Sequence of chain 4.A:
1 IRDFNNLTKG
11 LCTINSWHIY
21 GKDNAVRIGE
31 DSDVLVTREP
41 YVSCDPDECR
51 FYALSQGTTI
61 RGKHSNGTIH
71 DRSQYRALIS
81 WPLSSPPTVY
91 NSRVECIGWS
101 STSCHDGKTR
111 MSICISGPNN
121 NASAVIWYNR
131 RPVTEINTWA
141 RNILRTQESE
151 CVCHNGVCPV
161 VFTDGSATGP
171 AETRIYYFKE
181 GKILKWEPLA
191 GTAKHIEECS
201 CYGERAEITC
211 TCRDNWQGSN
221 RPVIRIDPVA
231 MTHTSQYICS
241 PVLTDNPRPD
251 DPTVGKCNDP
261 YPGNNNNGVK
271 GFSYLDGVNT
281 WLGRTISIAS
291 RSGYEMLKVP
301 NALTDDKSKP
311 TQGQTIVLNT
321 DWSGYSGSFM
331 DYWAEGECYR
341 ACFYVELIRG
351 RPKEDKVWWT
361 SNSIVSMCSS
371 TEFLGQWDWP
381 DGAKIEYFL

The protein below binds the small molecule below.
Small molecule (SMILES): CC(=O)N[C@@H]1[C@@H](O)[C@H](O)[C@@H](CO)O[C@H]1O

Binding-site contacts:
Ligand atom O6 contacts residue ASN6 of chain 4.A at 4.4 Å.
Ligand atom C5 contacts residue ASN155 of chain 4.A at 4.2 Å.
Ligand atom O5 contacts residue ASN6 of chain 4.A at 2.2 Å (h-bond).
Ligand atom C3 contacts residue ASN6 of chain 4.A at 3.7 Å.
Ligand atom O7 contacts residue ASN6 of chain 4.A at 2.6 Å (h-bond).
Ligand atom C2 contacts residue ASN155 of chain 4.A at 4.5 Å.
Ligand atom C1 contacts residue ASN6 of chain 4.A at 1.4 Å.
Ligand atom C7 contacts residue PHE4 of chain 4.A at 4.3 Å (hydrophobic).
Ligand atom C3 contacts residue ASN155 of chain 4.A at 4.4 Å.
Ligand atom O6 contacts residue HIS154 of chain 4.A at 4.1 Å.
Ligand atom C7 contacts residue ASN6 of chain 4.A at 3.0 Å.
Ligand atom C1 contacts residue ASN155 of chain 4.A at 3.8 Å.
Ligand atom N2 contacts residue ASN155 of chain 4.A at 4.4 Å.
Ligand atom C2 contacts residue ASN6 of chain 4.A at 2.4 Å.
Ligand atom C8 contacts residue ASP3 of chain 4.A at 3.2 Å.
Ligand atom C4 contacts residue ASN6 of chain 4.A at 4.0 Å.
Ligand atom C5 contacts residue ASN6 of chain 4.A at 3.6 Å.
Ligand atom N2 contacts residue ASN6 of chain 4.A at 3.0 Å (h-bond).
Ligand atom O5 contacts residue HIS154 of chain 4.A at 4.4 Å.
Ligand atom C8 contacts residue PHE4 of chain 4.A at 3.5 Å (hydrophobic).
Ligand atom C8 contacts residue ASN6 of chain 4.A at 4.3 Å.
Ligand atom O5 contacts residue ASN155 of chain 4.A at 4.3 Å.